This protein binds this small molecule.
Small molecule (SMILES): CN[C@@H]1C[C@H]2O[C@@](C)([C@@H]1OC)n1c3ccccc3c3c4c(c5c6ccccc6n2c5c31)C(=O)NC4

Sequence of chain 2.A:
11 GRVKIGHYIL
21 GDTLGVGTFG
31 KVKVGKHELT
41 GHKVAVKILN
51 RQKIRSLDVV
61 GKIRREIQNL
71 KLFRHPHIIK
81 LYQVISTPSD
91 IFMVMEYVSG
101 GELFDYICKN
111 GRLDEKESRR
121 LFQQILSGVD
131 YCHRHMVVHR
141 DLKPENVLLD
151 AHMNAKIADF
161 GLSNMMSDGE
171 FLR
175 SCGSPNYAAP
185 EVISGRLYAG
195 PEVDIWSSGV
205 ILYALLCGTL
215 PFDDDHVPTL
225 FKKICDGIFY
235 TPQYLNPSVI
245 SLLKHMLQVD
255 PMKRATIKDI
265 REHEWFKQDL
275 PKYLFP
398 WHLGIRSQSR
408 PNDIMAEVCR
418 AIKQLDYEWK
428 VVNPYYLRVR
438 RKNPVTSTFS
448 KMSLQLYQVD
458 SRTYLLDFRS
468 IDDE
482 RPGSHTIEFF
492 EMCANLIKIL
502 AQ

Binding-site contacts:
Ligand atom C6 contacts residue LEU148 of chain 2.A at 3.5 Å (hydrophobic).
Ligand atom N1 contacts residue ALA45 of chain 2.A at 3.2 Å.
Ligand atom C23 contacts residue GLU102 of chain 2.A at 3.4 Å.
Ligand atom C9 contacts residue GLU96 of chain 2.A at 3.7 Å.
Ligand atom C15 contacts residue ASP159 of chain 2.A at 3.2 Å.
Ligand atom C28 contacts residue GLU145 of chain 2.A at 3.0 Å.
Ligand atom C20 contacts residue LEU24 of chain 2.A at 3.5 Å (hydrophobic).
Ligand atom C5 contacts residue LEU24 of chain 2.A at 3.7 Å (hydrophobic).
Ligand atom C3 contacts residue GLY101 of chain 2.A at 3.6 Å.
Ligand atom C14 contacts residue ALA158 of chain 2.A at 3.5 Å (hydrophobic).
Ligand atom C27 contacts residue GLU145 of chain 2.A at 3.2 Å.
Ligand atom C17 contacts residue VAL32 of chain 2.A at 3.6 Å (hydrophobic).
Ligand atom C2 contacts residue GLY101 of chain 2.A at 3.6 Å.
Ligand atom C1 contacts residue LEU24 of chain 2.A at 3.5 Å (hydrophobic).
Ligand atom C16 contacts residue ASP159 of chain 2.A at 3.2 Å.
Ligand atom C26 contacts residue GLY27 of chain 2.A at 3.1 Å.
Ligand atom C24 contacts residue GLU102 of chain 2.A at 3.4 Å.
Ligand atom C4 contacts residue VAL98 of chain 2.A at 3.3 Å (hydrophobic).
Ligand atom N1 contacts residue GLU96 of chain 2.A at 2.7 Å (salt-bridge).
Ligand atom C10 contacts residue LEU148 of chain 2.A at 3.7 Å (hydrophobic).
Ligand atom C3 contacts residue VAL98 of chain 2.A at 3.5 Å (hydrophobic).
Ligand atom N4 contacts residue GLU102 of chain 2.A at 2.8 Å (salt-bridge).
Ligand atom C9 contacts residue ALA45 of chain 2.A at 3.4 Å (hydrophobic).
Ligand atom C8 contacts residue ALA45 of chain 2.A at 3.6 Å (hydrophobic).
Ligand atom N4 contacts residue GLU145 of chain 2.A at 2.7 Å (salt-bridge).
Ligand atom O4 contacts residue LEU24 of chain 2.A at 3.5 Å (h-bond).
Ligand atom C19 contacts residue LEU24 of chain 2.A at 3.7 Å (hydrophobic).
Ligand atom C28 contacts residue GLU102 of chain 2.A at 3.2 Å.
Ligand atom C26 contacts residue GLY25 of chain 2.A at 3.7 Å.
Ligand atom O5 contacts residue TYR97 of chain 2.A at 3.0 Å.
Ligand atom C27 contacts residue ASN146 of chain 2.A at 2.9 Å.
Ligand atom O5 contacts residue VAL98 of chain 2.A at 2.8 Å (h-bond).
Ligand atom C4 contacts residue TYR97 of chain 2.A at 3.6 Å (hydrophobic).
Ligand atom N1 contacts residue ILE79 of chain 2.A at 3.7 Å.
Ligand atom C25 contacts residue LEU24 of chain 2.A at 3.2 Å (hydrophobic).
Ligand atom C9 contacts residue ILE79 of chain 2.A at 3.5 Å (hydrophobic).
Ligand atom C16 contacts residue VAL32 of chain 2.A at 3.6 Å (hydrophobic).
Ligand atom O4 contacts residue GLY25 of chain 2.A at 3.2 Å.
Ligand atom C8 contacts residue GLU96 of chain 2.A at 3.7 Å.
Ligand atom C7 contacts residue LEU148 of chain 2.A at 3.4 Å (hydrophobic).